This small molecule binds to this protein.
Small molecule (SMILES): CC[NH2+]Cc1ccc(-c2ccccc2)c(Cl)c1

Sequence of chain 1.A:
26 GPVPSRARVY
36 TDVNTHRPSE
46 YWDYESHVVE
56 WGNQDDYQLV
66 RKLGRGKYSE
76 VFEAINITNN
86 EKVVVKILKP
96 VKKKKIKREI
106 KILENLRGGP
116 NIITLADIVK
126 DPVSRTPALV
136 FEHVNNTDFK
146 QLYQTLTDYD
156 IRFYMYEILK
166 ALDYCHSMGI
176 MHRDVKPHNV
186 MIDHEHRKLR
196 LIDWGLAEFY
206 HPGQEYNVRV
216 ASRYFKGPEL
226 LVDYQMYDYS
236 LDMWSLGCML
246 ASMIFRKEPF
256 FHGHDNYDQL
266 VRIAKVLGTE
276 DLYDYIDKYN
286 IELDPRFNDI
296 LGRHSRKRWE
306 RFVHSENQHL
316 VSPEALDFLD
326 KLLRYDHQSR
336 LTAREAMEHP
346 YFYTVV

Binding-site contacts:
Ligand atom C3 contacts residue VAL185 of chain 1.A at 3.8 Å (hydrophobic).
Ligand atom C8 contacts residue PRO182 of chain 1.A at 3.4 Å (hydrophobic).
Ligand atom N contacts residue VAL185 of chain 1.A at 3.4 Å (h-bond).
Ligand atom C4 contacts residue PHE144 of chain 1.A at 3.8 Å (hydrophobic).
Ligand atom C1 contacts residue ASN141 of chain 1.A at 3.4 Å.
Ligand atom C1 contacts residue PRO182 of chain 1.A at 3.5 Å (hydrophobic).
Ligand atom C3 contacts residue PRO182 of chain 1.A at 4.0 Å (hydrophobic).
Ligand atom C11 contacts residue TYR159 of chain 1.A at 4.0 Å (hydrophobic).
Ligand atom CL contacts residue ILE163 of chain 1.A at 4.0 Å.
Ligand atom C13 contacts residue MET248 of chain 1.A at 2.5 Å (hydrophobic).
Ligand atom C2 contacts residue PRO182 of chain 1.A at 3.9 Å (hydrophobic).
Ligand atom C12 contacts residue MET248 of chain 1.A at 3.1 Å (hydrophobic).
Ligand atom C12 contacts residue MET160 of chain 1.A at 4.1 Å (hydrophobic).
Ligand atom C13 contacts residue MET244 of chain 1.A at 3.9 Å (hydrophobic).
Ligand atom CL contacts residue MET244 of chain 1.A at 3.3 Å.
Ligand atom C6 contacts residue ILE187 of chain 1.A at 3.9 Å (hydrophobic).
Ligand atom C2 contacts residue VAL185 of chain 1.A at 3.3 Å (hydrophobic).
Ligand atom C1 contacts residue MET186 of chain 1.A at 3.7 Å (hydrophobic).
Ligand atom C7 contacts residue ILE187 of chain 1.A at 3.9 Å (hydrophobic).
Ligand atom C contacts residue HIS183 of chain 1.A at 3.6 Å.
Ligand atom CL contacts residue VAL185 of chain 1.A at 3.5 Å.
Ligand atom N contacts residue PRO182 of chain 1.A at 3.0 Å (h-bond).
Ligand atom C4 contacts residue ILE187 of chain 1.A at 4.1 Å (hydrophobic).
Ligand atom C8 contacts residue ILE187 of chain 1.A at 4.0 Å (hydrophobic).
Ligand atom C contacts residue ASN141 of chain 1.A at 3.7 Å.
Ligand atom C5 contacts residue ILE187 of chain 1.A at 4.0 Å (hydrophobic).
Ligand atom C2 contacts residue PHE144 of chain 1.A at 4.0 Å (hydrophobic).
Ligand atom CL contacts residue PRO182 of chain 1.A at 3.9 Å.
Ligand atom C3 contacts residue ILE187 of chain 1.A at 4.1 Å (hydrophobic).
Ligand atom C contacts residue PHE144 of chain 1.A at 4.1 Å (hydrophobic).
Ligand atom C8 contacts residue VAL185 of chain 1.A at 3.5 Å (hydrophobic).
Ligand atom C9 contacts residue MET248 of chain 1.A at 3.9 Å (hydrophobic).
Ligand atom C3 contacts residue PHE144 of chain 1.A at 4.0 Å (hydrophobic).
Ligand atom C12 contacts residue ILE156 of chain 1.A at 3.9 Å (hydrophobic).
Ligand atom C4 contacts residue LEU147 of chain 1.A at 3.8 Å (hydrophobic).
Ligand atom C1 contacts residue VAL185 of chain 1.A at 3.4 Å (hydrophobic).
Ligand atom N contacts residue PHE144 of chain 1.A at 3.8 Å.
Ligand atom C2 contacts residue ASN141 of chain 1.A at 4.0 Å.
Ligand atom C11 contacts residue MET248 of chain 1.A at 3.9 Å (hydrophobic).
Ligand atom C14 contacts residue MET248 of chain 1.A at 3.0 Å (hydrophobic).